Binding-site contacts:
Ligand atom OAJ contacts residue NDP1 of chain 1.F at 3.5 Å.
Ligand atom CAB contacts residue GLY225 of chain 1.A at 3.3 Å.
Ligand atom CAM contacts residue ACT1 of chain 1.K at 4.2 Å.
Ligand atom CAP contacts residue TYR194 of chain 1.A at 3.4 Å (hydrophobic).
Ligand atom OAG contacts residue ARG287 of chain 1.D at 3.0 Å (salt-bridge).
Ligand atom CAL contacts residue NDP1 of chain 1.F at 3.3 Å.
Ligand atom CAR contacts residue NDP1 of chain 1.F at 3.6 Å.
Ligand atom CAR contacts residue PHE113 of chain 1.A at 3.8 Å (hydrophobic).
Ligand atom CAB contacts residue LEU226 of chain 1.A at 3.6 Å (hydrophobic).
Ligand atom CAE contacts residue ARG287 of chain 1.D at 4.1 Å.
Ligand atom CAQ contacts residue PHE113 of chain 1.A at 3.5 Å (hydrophobic).
Ligand atom OAH contacts residue HIS241 of chain 1.A at 4.0 Å.
Ligand atom OAO contacts residue ACT1 of chain 1.K at 3.4 Å (h-bond).
Ligand atom CAP contacts residue NDP1 of chain 1.F at 3.6 Å.
Ligand atom CAQ contacts residue NDP1 of chain 1.F at 3.4 Å.
Ligand atom CAS contacts residue NDP1 of chain 1.F at 3.5 Å.
Ligand atom CAN contacts residue NDP1 of chain 1.F at 3.2 Å.
Ligand atom CAA contacts residue ARG287 of chain 1.D at 3.5 Å.
Ligand atom CAF contacts residue ARG287 of chain 1.D at 3.2 Å.
Ligand atom CAM contacts residue NDP1 of chain 1.F at 3.2 Å.
Ligand atom CAE contacts residue LEU188 of chain 1.A at 4.1 Å (hydrophobic).
Ligand atom CAA contacts residue GLY225 of chain 1.A at 3.6 Å.
Ligand atom OAT contacts residue SER111 of chain 1.A at 3.6 Å (h-bond).
Ligand atom CAK contacts residue PHE113 of chain 1.A at 3.8 Å (hydrophobic).
Ligand atom OAT contacts residue PHE113 of chain 1.A at 3.8 Å.
Ligand atom CAP contacts residue PHE113 of chain 1.A at 3.4 Å (hydrophobic).
Ligand atom CAL contacts residue PHE113 of chain 1.A at 4.1 Å (hydrophobic).
Ligand atom CAA contacts residue LEU226 of chain 1.A at 3.4 Å (hydrophobic).
Ligand atom OAO contacts residue ARG17 of chain 1.A at 3.3 Å (salt-bridge).
Ligand atom OAO contacts residue NDP1 of chain 1.F at 3.2 Å (h-bond).
Ligand atom OAH contacts residue LEU188 of chain 1.A at 3.7 Å.
Ligand atom CAI contacts residue PHE113 of chain 1.A at 3.8 Å (hydrophobic).
Ligand atom CAS contacts residue PHE113 of chain 1.A at 4.2 Å (hydrophobic).
Ligand atom CAS contacts residue ACT1 of chain 1.K at 3.9 Å.
Ligand atom OAG contacts residue TYR283 of chain 1.A at 3.4 Å (h-bond).
Ligand atom CAQ contacts residue TYR194 of chain 1.A at 3.4 Å (hydrophobic).
Ligand atom OAT contacts residue NDP1 of chain 1.F at 2.8 Å (h-bond).
Ligand atom OAJ contacts residue PHE113 of chain 1.A at 3.6 Å.
Ligand atom CAK contacts residue NDP1 of chain 1.F at 3.4 Å.
Ligand atom CAF contacts residue LEU226 of chain 1.A at 3.7 Å (hydrophobic).

This protein binds this small molecule.
Small molecule (SMILES): O=C1C[C@H](c2ccc(O)c(O)c2)Oc2ccc(O)cc21

Sequence of chain 1.A:
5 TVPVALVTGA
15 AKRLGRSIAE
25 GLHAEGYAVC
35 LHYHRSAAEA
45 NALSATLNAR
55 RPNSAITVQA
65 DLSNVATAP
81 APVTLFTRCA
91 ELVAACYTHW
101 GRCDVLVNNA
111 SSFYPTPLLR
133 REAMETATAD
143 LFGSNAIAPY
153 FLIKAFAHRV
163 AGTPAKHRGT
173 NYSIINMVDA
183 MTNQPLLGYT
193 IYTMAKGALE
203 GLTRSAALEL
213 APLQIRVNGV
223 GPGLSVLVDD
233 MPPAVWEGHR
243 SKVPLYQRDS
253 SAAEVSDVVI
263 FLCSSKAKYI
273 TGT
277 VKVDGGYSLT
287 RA

Sequence of chain 1.D:
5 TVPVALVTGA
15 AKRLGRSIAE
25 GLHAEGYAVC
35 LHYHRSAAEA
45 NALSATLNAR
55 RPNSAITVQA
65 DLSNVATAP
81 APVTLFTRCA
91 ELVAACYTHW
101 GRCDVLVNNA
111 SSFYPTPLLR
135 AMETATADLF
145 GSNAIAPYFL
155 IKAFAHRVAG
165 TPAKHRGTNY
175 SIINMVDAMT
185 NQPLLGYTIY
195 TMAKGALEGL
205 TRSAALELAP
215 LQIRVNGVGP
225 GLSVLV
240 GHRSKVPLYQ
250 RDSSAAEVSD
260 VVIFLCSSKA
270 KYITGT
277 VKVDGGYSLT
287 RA